Binding-site contacts:
Ligand atom N2 contacts residue ASN122 of chain 1.C at 2.5 Å (h-bond).
Ligand atom C2 contacts residue ASN122 of chain 1.C at 2.5 Å.
Ligand atom C4 contacts residue ASN122 of chain 1.C at 4.2 Å.
Ligand atom C6 contacts residue ASN125 of chain 1.C at 3.3 Å.
Ligand atom C1 contacts residue ASN122 of chain 1.C at 1.4 Å.
Ligand atom C8 contacts residue PHE157 of chain 1.C at 3.5 Å (hydrophobic).
Ligand atom O5 contacts residue THR124 of chain 1.C at 4.0 Å.
Ligand atom C5 contacts residue VAL127 of chain 1.C at 4.1 Å (hydrophobic).
Ligand atom C5 contacts residue THR124 of chain 1.C at 4.2 Å.
Ligand atom C1 contacts residue THR124 of chain 1.C at 3.2 Å.
Ligand atom C1 contacts residue VAL127 of chain 1.C at 4.4 Å (hydrophobic).
Ligand atom O6 contacts residue VAL127 of chain 1.C at 3.8 Å.
Ligand atom C3 contacts residue ASN122 of chain 1.C at 3.8 Å.
Ligand atom C7 contacts residue ASN122 of chain 1.C at 3.1 Å.
Ligand atom O7 contacts residue PHE157 of chain 1.C at 3.4 Å.
Ligand atom C7 contacts residue PHE157 of chain 1.C at 4.1 Å (hydrophobic).
Ligand atom O6 contacts residue ASN125 of chain 1.C at 4.5 Å.
Ligand atom O5 contacts residue ASN125 of chain 1.C at 3.0 Å (h-bond).
Ligand atom C2 contacts residue THR124 of chain 1.C at 3.9 Å.
Ligand atom O5 contacts residue ASN122 of chain 1.C at 2.4 Å (h-bond).
Ligand atom C5 contacts residue ASN125 of chain 1.C at 3.3 Å.
Ligand atom O5 contacts residue VAL127 of chain 1.C at 3.4 Å.
Ligand atom C3 contacts residue THR124 of chain 1.C at 4.0 Å.
Ligand atom N2 contacts residue THR124 of chain 1.C at 3.9 Å.
Ligand atom C1 contacts residue ASN125 of chain 1.C at 3.1 Å.
Ligand atom C5 contacts residue ASN122 of chain 1.C at 3.7 Å.
Ligand atom O7 contacts residue ASN122 of chain 1.C at 3.3 Å (h-bond).
Ligand atom C2 contacts residue ASN125 of chain 1.C at 4.5 Å.
Ligand atom C6 contacts residue VAL127 of chain 1.C at 3.6 Å (hydrophobic).
Ligand atom C6 contacts residue VAL171 of chain 1.C at 4.0 Å (hydrophobic).
Ligand atom C8 contacts residue ASN122 of chain 1.C at 4.1 Å.

A small-molecule ligand and the protein it binds are described below.
Small molecule (SMILES): CC(=O)N[C@@H]1[C@@H](O)[C@H](O)[C@@H](CO)O[C@H]1O

Sequence of chain 1.C:
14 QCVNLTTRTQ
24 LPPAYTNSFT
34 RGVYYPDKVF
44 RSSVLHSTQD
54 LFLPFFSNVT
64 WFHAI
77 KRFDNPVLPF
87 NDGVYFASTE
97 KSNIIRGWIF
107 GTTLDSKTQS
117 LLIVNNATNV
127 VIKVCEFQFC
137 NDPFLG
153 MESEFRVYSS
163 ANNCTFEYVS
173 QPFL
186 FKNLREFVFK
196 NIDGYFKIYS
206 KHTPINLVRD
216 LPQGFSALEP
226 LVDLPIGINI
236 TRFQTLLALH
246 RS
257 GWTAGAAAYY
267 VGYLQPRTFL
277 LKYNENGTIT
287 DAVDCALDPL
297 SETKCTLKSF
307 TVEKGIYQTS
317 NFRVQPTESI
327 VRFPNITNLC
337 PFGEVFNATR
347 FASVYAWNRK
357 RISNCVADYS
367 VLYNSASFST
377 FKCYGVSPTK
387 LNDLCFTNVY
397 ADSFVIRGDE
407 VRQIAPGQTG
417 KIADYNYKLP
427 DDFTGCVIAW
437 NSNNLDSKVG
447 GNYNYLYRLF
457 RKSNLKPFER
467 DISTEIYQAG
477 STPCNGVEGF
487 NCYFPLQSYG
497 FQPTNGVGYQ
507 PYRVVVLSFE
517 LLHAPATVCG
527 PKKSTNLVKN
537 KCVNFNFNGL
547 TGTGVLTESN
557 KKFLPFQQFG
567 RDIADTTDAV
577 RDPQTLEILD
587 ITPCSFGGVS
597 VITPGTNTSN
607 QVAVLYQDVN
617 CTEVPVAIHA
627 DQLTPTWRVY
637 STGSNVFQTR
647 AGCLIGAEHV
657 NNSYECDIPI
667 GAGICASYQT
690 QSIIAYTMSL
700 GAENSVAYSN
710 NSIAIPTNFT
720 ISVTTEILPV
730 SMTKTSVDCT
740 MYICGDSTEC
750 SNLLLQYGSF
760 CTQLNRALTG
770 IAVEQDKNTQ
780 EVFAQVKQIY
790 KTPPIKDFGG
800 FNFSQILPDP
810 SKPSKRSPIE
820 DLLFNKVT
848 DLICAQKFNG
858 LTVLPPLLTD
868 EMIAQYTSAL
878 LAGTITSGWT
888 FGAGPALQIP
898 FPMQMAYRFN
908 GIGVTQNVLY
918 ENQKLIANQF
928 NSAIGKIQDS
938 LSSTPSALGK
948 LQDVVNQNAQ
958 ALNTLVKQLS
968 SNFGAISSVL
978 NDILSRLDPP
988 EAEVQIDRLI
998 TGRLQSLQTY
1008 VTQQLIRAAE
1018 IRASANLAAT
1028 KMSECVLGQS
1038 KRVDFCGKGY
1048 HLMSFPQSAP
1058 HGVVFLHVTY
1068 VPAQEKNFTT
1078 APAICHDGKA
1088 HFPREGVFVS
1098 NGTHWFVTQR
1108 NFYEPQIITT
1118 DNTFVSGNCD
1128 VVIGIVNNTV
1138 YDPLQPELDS